Binding-site contacts:
Ligand atom O7 contacts residue THR312 of chain 1.B at 3.5 Å (h-bond).
Ligand atom C8 contacts residue ASN283 of chain 1.B at 4.3 Å.
Ligand atom C1 contacts residue ASN283 of chain 1.B at 1.4 Å.
Ligand atom C8 contacts residue THR312 of chain 1.B at 3.9 Å.
Ligand atom C7 contacts residue ASN283 of chain 1.B at 3.3 Å.
Ligand atom C3 contacts residue ASN283 of chain 1.B at 3.6 Å.
Ligand atom O7 contacts residue SER311 of chain 1.B at 3.4 Å (h-bond).
Ligand atom C4 contacts residue ASN283 of chain 1.B at 4.0 Å.
Ligand atom C2 contacts residue ASN283 of chain 1.B at 2.1 Å.
Ligand atom O5 contacts residue ALA281 of chain 1.B at 3.9 Å.
Ligand atom C5 contacts residue ASN283 of chain 1.B at 3.6 Å.
Ligand atom O7 contacts residue ASN283 of chain 1.B at 3.6 Å (h-bond).
Ligand atom C7 contacts residue SER311 of chain 1.B at 3.6 Å.
Ligand atom O6 contacts residue ARG558 of chain 1.B at 4.2 Å.
Ligand atom O5 contacts residue ASN283 of chain 1.B at 2.4 Å (h-bond).
Ligand atom N2 contacts residue ASN283 of chain 1.B at 2.7 Å (h-bond).
Ligand atom C5 contacts residue ALA281 of chain 1.B at 4.5 Å (hydrophobic).
Ligand atom C6 contacts residue ALA281 of chain 1.B at 4.3 Å (hydrophobic).
Ligand atom N2 contacts residue SER311 of chain 1.B at 4.5 Å.
Ligand atom C7 contacts residue THR312 of chain 1.B at 4.2 Å.
Ligand atom O3 contacts residue ASN283 of chain 1.B at 4.5 Å.
Ligand atom C8 contacts residue SER311 of chain 1.B at 3.5 Å.

This protein binds this small molecule.
Small molecule (SMILES): CC(=O)N[C@@H]1[C@@H](O)[C@H](O)[C@@H](CO)O[C@H]1O

Sequence of chain 1.B:
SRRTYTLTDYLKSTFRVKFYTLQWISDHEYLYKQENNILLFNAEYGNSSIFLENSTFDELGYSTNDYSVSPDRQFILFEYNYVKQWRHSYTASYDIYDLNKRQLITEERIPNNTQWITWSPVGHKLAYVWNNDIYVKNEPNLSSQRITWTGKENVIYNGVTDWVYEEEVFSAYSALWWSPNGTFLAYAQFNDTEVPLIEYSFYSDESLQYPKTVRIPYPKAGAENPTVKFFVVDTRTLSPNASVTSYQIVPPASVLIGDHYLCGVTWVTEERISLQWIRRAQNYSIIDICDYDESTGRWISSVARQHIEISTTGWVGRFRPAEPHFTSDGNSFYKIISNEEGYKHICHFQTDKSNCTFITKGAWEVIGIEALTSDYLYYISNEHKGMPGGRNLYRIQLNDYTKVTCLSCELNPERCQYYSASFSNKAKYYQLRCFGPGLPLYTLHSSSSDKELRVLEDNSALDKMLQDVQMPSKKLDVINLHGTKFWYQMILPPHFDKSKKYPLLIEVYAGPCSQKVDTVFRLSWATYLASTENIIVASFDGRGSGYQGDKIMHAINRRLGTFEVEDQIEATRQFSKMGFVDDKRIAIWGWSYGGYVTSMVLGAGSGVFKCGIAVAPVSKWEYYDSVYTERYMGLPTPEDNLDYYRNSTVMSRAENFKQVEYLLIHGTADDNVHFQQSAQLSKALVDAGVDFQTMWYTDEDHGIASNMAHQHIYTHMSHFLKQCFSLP